A small-molecule ligand and the protein it binds are described below.
Small molecule (SMILES): CC(=O)N[C@@H]1[C@@H](O)[C@H](O)[C@@H](CO)O[C@H]1O

Sequence of chain 1.B:
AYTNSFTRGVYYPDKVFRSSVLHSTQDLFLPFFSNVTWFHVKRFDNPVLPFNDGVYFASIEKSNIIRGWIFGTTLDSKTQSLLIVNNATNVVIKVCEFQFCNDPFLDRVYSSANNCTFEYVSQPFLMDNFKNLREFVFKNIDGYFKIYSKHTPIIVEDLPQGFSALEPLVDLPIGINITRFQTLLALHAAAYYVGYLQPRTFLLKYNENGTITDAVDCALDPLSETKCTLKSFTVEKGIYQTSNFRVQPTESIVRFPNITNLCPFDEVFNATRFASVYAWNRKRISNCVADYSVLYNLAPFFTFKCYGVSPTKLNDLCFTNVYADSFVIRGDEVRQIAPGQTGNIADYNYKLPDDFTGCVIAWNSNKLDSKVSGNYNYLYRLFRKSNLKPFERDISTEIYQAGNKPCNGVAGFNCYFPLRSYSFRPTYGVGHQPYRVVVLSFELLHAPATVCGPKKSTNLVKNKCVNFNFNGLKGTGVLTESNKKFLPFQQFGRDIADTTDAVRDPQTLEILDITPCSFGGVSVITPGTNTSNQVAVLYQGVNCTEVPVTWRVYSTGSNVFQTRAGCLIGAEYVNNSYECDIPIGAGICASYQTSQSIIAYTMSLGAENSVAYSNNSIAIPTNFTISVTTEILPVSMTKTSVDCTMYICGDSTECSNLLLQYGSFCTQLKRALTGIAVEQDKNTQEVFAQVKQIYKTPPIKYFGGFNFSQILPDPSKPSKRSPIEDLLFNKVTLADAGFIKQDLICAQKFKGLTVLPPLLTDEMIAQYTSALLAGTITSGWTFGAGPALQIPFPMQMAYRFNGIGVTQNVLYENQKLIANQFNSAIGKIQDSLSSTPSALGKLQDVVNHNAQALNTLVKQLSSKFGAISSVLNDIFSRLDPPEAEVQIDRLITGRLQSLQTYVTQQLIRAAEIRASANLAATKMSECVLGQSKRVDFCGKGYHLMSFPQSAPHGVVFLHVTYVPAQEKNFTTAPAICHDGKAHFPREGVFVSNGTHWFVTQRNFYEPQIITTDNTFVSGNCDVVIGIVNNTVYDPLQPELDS

Binding-site contacts:
Ligand atom C5 contacts residue ASN279 of chain 1.B at 3.6 Å.
Ligand atom C7 contacts residue ASN277 of chain 1.B at 4.0 Å.
Ligand atom C4 contacts residue ASN279 of chain 1.B at 4.2 Å.
Ligand atom N2 contacts residue ASN279 of chain 1.B at 2.8 Å (h-bond).
Ligand atom C3 contacts residue ASN279 of chain 1.B at 3.8 Å.
Ligand atom C2 contacts residue ASN279 of chain 1.B at 2.5 Å.
Ligand atom C2 contacts residue ASN277 of chain 1.B at 4.1 Å.
Ligand atom O5 contacts residue ASN279 of chain 1.B at 2.4 Å (h-bond).
Ligand atom N2 contacts residue ASN277 of chain 1.B at 3.5 Å (h-bond).
Ligand atom C8 contacts residue ASN277 of chain 1.B at 3.8 Å.
Ligand atom C1 contacts residue ASN279 of chain 1.B at 1.4 Å.
Ligand atom C7 contacts residue GLU278 of chain 1.B at 3.9 Å.
Ligand atom N2 contacts residue GLU278 of chain 1.B at 4.5 Å.
Ligand atom O7 contacts residue GLU278 of chain 1.B at 3.5 Å (salt-bridge).
Ligand atom C7 contacts residue ASN279 of chain 1.B at 3.8 Å.
Ligand atom C8 contacts residue GLU278 of chain 1.B at 4.1 Å.
Ligand atom O7 contacts residue ASN279 of chain 1.B at 4.1 Å.